This protein binds this small molecule.
Small molecule (SMILES): COc1ccc2[nH]c(C(=O)NS(=O)(=O)c3ccc(C)cn3)cc2c1

Sequence of chain 1.B:
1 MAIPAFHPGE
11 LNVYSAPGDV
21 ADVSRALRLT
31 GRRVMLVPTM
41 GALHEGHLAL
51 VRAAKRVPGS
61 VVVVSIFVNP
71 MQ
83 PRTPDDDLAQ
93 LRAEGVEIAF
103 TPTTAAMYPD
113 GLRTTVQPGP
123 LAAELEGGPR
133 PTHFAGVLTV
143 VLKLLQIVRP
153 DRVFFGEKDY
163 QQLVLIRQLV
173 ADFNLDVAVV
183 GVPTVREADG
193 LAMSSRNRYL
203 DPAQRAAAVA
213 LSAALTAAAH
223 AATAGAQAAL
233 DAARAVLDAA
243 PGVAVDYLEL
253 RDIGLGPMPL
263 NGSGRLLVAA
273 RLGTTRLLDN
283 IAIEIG

Binding-site contacts:
Ligand atom CAA contacts residue GLY46 of chain 1.B at 3.5 Å.
Ligand atom CAH contacts residue GLY46 of chain 1.B at 3.7 Å.
Ligand atom CAA contacts residue VAL184 of chain 1.B at 3.9 Å (hydrophobic).
Ligand atom OAE contacts residue MET40 of chain 1.B at 3.1 Å (h-bond).
Ligand atom OAD contacts residue MET40 of chain 1.B at 3.5 Å (h-bond).
Ligand atom NAM contacts residue EDO1 of chain 1.M at 3.9 Å.
Ligand atom CAI contacts residue MET195 of chain 1.B at 3.4 Å (hydrophobic).
Ligand atom NAN contacts residue HIS47 of chain 1.B at 3.2 Å (h-bond).
Ligand atom CAK contacts residue GLY158 of chain 1.B at 3.9 Å.
Ligand atom CAA contacts residue ALA49 of chain 1.B at 3.9 Å (hydrophobic).
Ligand atom OAP contacts residue THR186 of chain 1.B at 3.5 Å.
Ligand atom SAX contacts residue MET40 of chain 1.B at 3.9 Å.
Ligand atom CAI contacts residue HIS44 of chain 1.B at 3.9 Å.
Ligand atom CAH contacts residue VAL187 of chain 1.B at 3.9 Å (hydrophobic).
Ligand atom CAW contacts residue LYS160 of chain 1.B at 3.9 Å.
Ligand atom OAC contacts residue HIS47 of chain 1.B at 3.8 Å.
Ligand atom CAK contacts residue GLY46 of chain 1.B at 3.5 Å.
Ligand atom NAO contacts residue HIS44 of chain 1.B at 3.5 Å.
Ligand atom OAD contacts residue EDO1 of chain 1.M at 2.8 Å (h-bond).
Ligand atom SAX contacts residue HIS47 of chain 1.B at 3.6 Å (h-bond).
Ligand atom CAS contacts residue GLY46 of chain 1.B at 3.4 Å.
Ligand atom OAP contacts residue PRO185 of chain 1.B at 3.6 Å (h-bond).
Ligand atom CAA contacts residue VAL187 of chain 1.B at 3.8 Å (hydrophobic).
Ligand atom CAA contacts residue LEU50 of chain 1.B at 3.8 Å (hydrophobic).
Ligand atom CAA contacts residue PRO185 of chain 1.B at 3.3 Å (hydrophobic).
Ligand atom CAJ contacts residue GLN164 of chain 1.B at 3.4 Å.
Ligand atom OAP contacts residue VAL187 of chain 1.B at 3.0 Å (h-bond).
Ligand atom OAE contacts residue HIS47 of chain 1.B at 2.9 Å (h-bond).
Ligand atom CAF contacts residue MET40 of chain 1.B at 3.8 Å (hydrophobic).
Ligand atom CAJ contacts residue ASP161 of chain 1.B at 3.3 Å.
Ligand atom OAD contacts residue PRO38 of chain 1.B at 3.4 Å (h-bond).
Ligand atom CAG contacts residue MET40 of chain 1.B at 3.6 Å (hydrophobic).
Ligand atom CAW contacts residue HIS44 of chain 1.B at 3.6 Å.
Ligand atom CAS contacts residue VAL187 of chain 1.B at 3.9 Å (hydrophobic).
Ligand atom CAI contacts residue LYS160 of chain 1.B at 3.5 Å.
Ligand atom CAQ contacts residue HIS47 of chain 1.B at 3.4 Å.
Ligand atom CAB contacts residue HIS135 of chain 1.B at 3.9 Å.
Ligand atom OAP contacts residue GLY46 of chain 1.B at 3.8 Å.
Ligand atom NAM contacts residue ASP161 of chain 1.B at 3.5 Å (salt-bridge).
Ligand atom OAD contacts residue THR39 of chain 1.B at 3.2 Å.